Binding-site contacts:
Ligand atom O7 contacts residue ASN91 of chain 3.A at 3.1 Å (h-bond).
Ligand atom O3 contacts residue ARG225 of chain 3.A at 2.5 Å (salt-bridge).
Ligand atom C2 contacts residue ASN91 of chain 3.A at 2.5 Å.
Ligand atom C8 contacts residue CYS94 of chain 3.A at 3.7 Å (hydrophobic).
Ligand atom C2 contacts residue ARG225 of chain 3.A at 3.5 Å.
Ligand atom C7 contacts residue GLU70 of chain 3.A at 3.7 Å.
Ligand atom C5 contacts residue ASN91 of chain 3.A at 3.5 Å.
Ligand atom C8 contacts residue ARG225 of chain 3.A at 4.2 Å.
Ligand atom N2 contacts residue GLU70 of chain 3.A at 3.5 Å.
Ligand atom O6 contacts residue GLU90 of chain 3.A at 3.9 Å.
Ligand atom C8 contacts residue ASN68 of chain 3.A at 3.3 Å.
Ligand atom C7 contacts residue ARG225 of chain 3.A at 3.4 Å.
Ligand atom C1 contacts residue ASN91 of chain 3.A at 1.3 Å.
Ligand atom C3 contacts residue ARG225 of chain 3.A at 3.5 Å.
Ligand atom O7 contacts residue ARG225 of chain 3.A at 3.6 Å (salt-bridge).
Ligand atom C3 contacts residue ASN91 of chain 3.A at 3.8 Å.
Ligand atom C8 contacts residue ALA139 of chain 3.A at 4.5 Å (hydrophobic).
Ligand atom C4 contacts residue ARG225 of chain 3.A at 4.5 Å.
Ligand atom O5 contacts residue ASN91 of chain 3.A at 2.2 Å (h-bond).
Ligand atom N2 contacts residue ASN91 of chain 3.A at 3.1 Å (h-bond).
Ligand atom C1 contacts residue GLU70 of chain 3.A at 4.4 Å.
Ligand atom O7 contacts residue CYS94 of chain 3.A at 3.6 Å.
Ligand atom N2 contacts residue ARG225 of chain 3.A at 3.3 Å (salt-bridge).
Ligand atom C8 contacts residue GLU70 of chain 3.A at 3.4 Å.
Ligand atom C7 contacts residue CYS94 of chain 3.A at 4.0 Å (hydrophobic).
Ligand atom C7 contacts residue ASN68 of chain 3.A at 3.6 Å.
Ligand atom C7 contacts residue ASN91 of chain 3.A at 3.3 Å.
Ligand atom O7 contacts residue ASN68 of chain 3.A at 3.1 Å (h-bond).
Ligand atom C4 contacts residue ASN91 of chain 3.A at 4.2 Å.
Ligand atom O6 contacts residue ASN91 of chain 3.A at 4.4 Å.

Sequence of chain 3.A:
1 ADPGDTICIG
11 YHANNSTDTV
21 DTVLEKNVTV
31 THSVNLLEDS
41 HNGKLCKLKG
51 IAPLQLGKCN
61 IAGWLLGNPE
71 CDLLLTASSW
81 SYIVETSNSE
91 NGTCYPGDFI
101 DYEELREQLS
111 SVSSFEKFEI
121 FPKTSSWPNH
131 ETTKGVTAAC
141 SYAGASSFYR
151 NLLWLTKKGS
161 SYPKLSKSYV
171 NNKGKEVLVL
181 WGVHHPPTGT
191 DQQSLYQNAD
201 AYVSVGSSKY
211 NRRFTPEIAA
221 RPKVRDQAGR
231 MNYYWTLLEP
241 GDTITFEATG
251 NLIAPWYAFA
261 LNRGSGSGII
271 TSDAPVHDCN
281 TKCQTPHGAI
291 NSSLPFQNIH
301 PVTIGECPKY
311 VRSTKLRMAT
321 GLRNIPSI

This protein binds this small molecule.
Small molecule (SMILES): CC(=O)N[C@@H]1[C@@H](O)[C@H](O)[C@@H](CO)O[C@H]1O